The protein below binds the small molecule below.
Small molecule (SMILES): CC(=O)N[C@H]1[C@H](O[C@H]2[C@H](O)[C@@H](NC(C)=O)CO[C@@H]2CO)O[C@H](CO)[C@@H](O[C@@H]2O[C@H](CO)[C@@H](O)[C@H](O[C@H]3O[C@H](CO)[C@@H](O)[C@H](O)[C@@H]3O[C@H]3O[C@H](CO)[C@@H](O)[C@H](O)[C@@H]3O[C@H]3O[C@H](CO)[C@@H](O)[C@H](O)[C@@H]3O)[C@@H]2O)[C@@H]1O

Sequence of chain 2.C:
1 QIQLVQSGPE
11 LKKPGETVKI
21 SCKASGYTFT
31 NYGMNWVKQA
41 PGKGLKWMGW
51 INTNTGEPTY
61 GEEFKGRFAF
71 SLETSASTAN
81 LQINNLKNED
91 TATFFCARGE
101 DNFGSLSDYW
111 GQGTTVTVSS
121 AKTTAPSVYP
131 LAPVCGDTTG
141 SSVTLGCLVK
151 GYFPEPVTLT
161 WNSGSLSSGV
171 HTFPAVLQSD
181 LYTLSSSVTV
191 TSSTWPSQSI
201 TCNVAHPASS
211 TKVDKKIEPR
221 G

Sequence of chain 2.A:
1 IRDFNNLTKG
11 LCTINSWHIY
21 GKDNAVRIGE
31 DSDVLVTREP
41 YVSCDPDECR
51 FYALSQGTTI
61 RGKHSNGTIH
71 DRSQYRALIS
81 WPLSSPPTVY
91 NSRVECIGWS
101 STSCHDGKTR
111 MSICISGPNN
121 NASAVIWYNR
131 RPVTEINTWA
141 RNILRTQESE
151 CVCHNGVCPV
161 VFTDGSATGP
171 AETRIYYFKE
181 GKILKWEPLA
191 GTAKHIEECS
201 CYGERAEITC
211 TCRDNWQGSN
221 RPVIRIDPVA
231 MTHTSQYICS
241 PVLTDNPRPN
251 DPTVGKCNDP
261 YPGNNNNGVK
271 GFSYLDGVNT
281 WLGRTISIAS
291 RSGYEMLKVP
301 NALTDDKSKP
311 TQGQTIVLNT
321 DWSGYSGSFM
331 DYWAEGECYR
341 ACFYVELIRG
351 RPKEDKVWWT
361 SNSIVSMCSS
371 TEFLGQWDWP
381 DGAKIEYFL

Sequence of chain 3.A:
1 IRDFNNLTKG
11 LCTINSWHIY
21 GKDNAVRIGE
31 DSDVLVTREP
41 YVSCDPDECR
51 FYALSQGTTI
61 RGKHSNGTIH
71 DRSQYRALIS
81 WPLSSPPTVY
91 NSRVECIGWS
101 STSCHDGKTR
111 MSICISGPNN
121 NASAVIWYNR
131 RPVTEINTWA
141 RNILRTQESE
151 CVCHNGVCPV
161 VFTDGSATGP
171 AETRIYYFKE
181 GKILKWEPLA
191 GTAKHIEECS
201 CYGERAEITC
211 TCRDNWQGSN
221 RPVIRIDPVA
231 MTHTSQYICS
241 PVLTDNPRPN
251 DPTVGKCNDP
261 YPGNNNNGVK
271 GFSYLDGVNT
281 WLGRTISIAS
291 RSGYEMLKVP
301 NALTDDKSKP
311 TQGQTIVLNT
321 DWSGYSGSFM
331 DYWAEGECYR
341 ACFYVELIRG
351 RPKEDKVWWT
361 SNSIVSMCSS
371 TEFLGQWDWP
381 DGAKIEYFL

Binding-site contacts:
Ligand atom O4 contacts residue GLU295 of chain 2.A at 2.6 Å (salt-bridge).
Ligand atom O4 contacts residue ARG248 of chain 2.A at 3.2 Å (salt-bridge).
Ligand atom C6 contacts residue ASP251 of chain 2.A at 3.6 Å.
Ligand atom O4 contacts residue ASP251 of chain 2.A at 3.5 Å (salt-bridge).
Ligand atom O6 contacts residue ILE286 of chain 2.A at 3.3 Å (h-bond).
Ligand atom C6 contacts residue PRO310 of chain 2.A at 3.5 Å (hydrophobic).
Ligand atom C1 contacts residue ASN121 of chain 3.A at 1.5 Å.
Ligand atom C6 contacts residue LEU374 of chain 2.A at 3.5 Å (hydrophobic).
Ligand atom O7 contacts residue ASN121 of chain 3.A at 3.6 Å (h-bond).
Ligand atom C3 contacts residue GLU295 of chain 2.A at 3.2 Å.
Ligand atom O5 contacts residue GLN376 of chain 2.A at 3.4 Å (h-bond).
Ligand atom O6 contacts residue ASP251 of chain 2.A at 2.7 Å (salt-bridge).
Ligand atom C3 contacts residue ASP251 of chain 2.A at 3.6 Å.
Ligand atom C6 contacts residue ARG248 of chain 2.A at 3.5 Å.
Ligand atom O7 contacts residue ASN120 of chain 3.A at 3.4 Å (h-bond).
Ligand atom O5 contacts residue ASN121 of chain 3.A at 2.4 Å (h-bond).
Ligand atom O4 contacts residue ILE288 of chain 2.A at 3.5 Å.
Ligand atom O3 contacts residue GLY313 of chain 2.A at 2.9 Å (h-bond).
Ligand atom N2 contacts residue ASN121 of chain 3.A at 2.9 Å (h-bond).
Ligand atom O2 contacts residue ASN250 of chain 2.A at 3.0 Å (h-bond).
Ligand atom O2 contacts residue LEU297 of chain 2.A at 3.4 Å.
Ligand atom O2 contacts residue GLY313 of chain 2.A at 3.1 Å.
Ligand atom C3 contacts residue GLY313 of chain 2.A at 3.4 Å.
Ligand atom O6 contacts residue LYS309 of chain 2.A at 3.5 Å (salt-bridge).
Ligand atom O3 contacts residue GLN312 of chain 2.A at 3.3 Å.
Ligand atom C4 contacts residue GLU295 of chain 2.A at 3.3 Å.
Ligand atom C8 contacts residue ASN120 of chain 3.A at 3.3 Å.
Ligand atom O5 contacts residue ASP251 of chain 2.A at 3.4 Å (salt-bridge).
Ligand atom O4 contacts residue ARG284 of chain 2.A at 3.5 Å (salt-bridge).
Ligand atom O3 contacts residue ASN250 of chain 2.A at 3.0 Å.
Ligand atom C6 contacts residue ILE286 of chain 2.A at 3.1 Å (hydrophobic).
Ligand atom O3 contacts residue ASP251 of chain 2.A at 2.6 Å (salt-bridge).
Ligand atom C8 contacts residue PHE373 of chain 2.A at 3.6 Å (hydrophobic).
Ligand atom C7 contacts residue ASN121 of chain 3.A at 3.4 Å.
Ligand atom O3 contacts residue GLU295 of chain 2.A at 2.6 Å (salt-bridge).
Ligand atom C6 contacts residue THR311 of chain 2.A at 3.6 Å.
Ligand atom O5 contacts residue GLY375 of chain 2.A at 3.5 Å.
Ligand atom C2 contacts residue ASN121 of chain 3.A at 2.4 Å.
Ligand atom O6 contacts residue GLN376 of chain 2.A at 2.7 Å (h-bond).
Ligand atom O3 contacts residue ARG284 of chain 2.A at 2.5 Å (salt-bridge).